Binding-site contacts:
Ligand atom CL2 contacts residue ILE104 of chain 13.A at 3.5 Å.
Ligand atom C1B contacts residue VAL188 of chain 13.A at 4.0 Å (hydrophobic).
Ligand atom C4 contacts residue LEU106 of chain 13.A at 3.9 Å (hydrophobic).
Ligand atom CL1 contacts residue TYR152 of chain 13.A at 3.9 Å.
Ligand atom N2 contacts residue MET221 of chain 13.A at 3.5 Å (h-bond).
Ligand atom C5A contacts residue VAL176 of chain 13.A at 3.5 Å (hydrophobic).
Ligand atom C3C contacts residue TYR152 of chain 13.A at 3.8 Å (hydrophobic).
Ligand atom C3C contacts residue ILE104 of chain 13.A at 3.7 Å (hydrophobic).
Ligand atom C3B contacts residue MET224 of chain 13.A at 3.6 Å (hydrophobic).
Ligand atom C2B contacts residue TYR128 of chain 13.A at 3.9 Å (hydrophobic).
Ligand atom C5 contacts residue TYR128 of chain 13.A at 3.8 Å (hydrophobic).
Ligand atom C2B contacts residue MET224 of chain 13.A at 4.0 Å (hydrophobic).
Ligand atom O1A contacts residue PHE186 of chain 13.A at 3.4 Å.
Ligand atom C3 contacts residue LEU106 of chain 13.A at 3.8 Å (hydrophobic).
Ligand atom C5A contacts residue ALA150 of chain 13.A at 3.5 Å (hydrophobic).
Ligand atom O1 contacts residue MET221 of chain 13.A at 3.5 Å (h-bond).
Ligand atom C2A contacts residue PHE186 of chain 13.A at 3.8 Å (hydrophobic).
Ligand atom O1 contacts residue ILE104 of chain 13.A at 3.4 Å.
Ligand atom CL2 contacts residue TYR128 of chain 13.A at 3.2 Å.
Ligand atom CL2 contacts residue MET224 of chain 13.A at 3.4 Å.
Ligand atom N3A contacts residue ALA24 of chain 13.C at 3.8 Å.
Ligand atom C3B contacts residue PHE186 of chain 13.A at 3.9 Å (hydrophobic).
Ligand atom C5B contacts residue TYR152 of chain 13.A at 3.7 Å (hydrophobic).
Ligand atom C6B contacts residue TYR152 of chain 13.A at 3.9 Å (hydrophobic).
Ligand atom N3A contacts residue PRO174 of chain 13.A at 3.3 Å (h-bond).
Ligand atom N3A contacts residue TYR152 of chain 13.A at 4.0 Å.
Ligand atom C2C contacts residue VAL191 of chain 13.A at 4.0 Å (hydrophobic).
Ligand atom C2A contacts residue TYR152 of chain 13.A at 3.8 Å (hydrophobic).
Ligand atom C1C contacts residue TYR128 of chain 13.A at 3.3 Å (hydrophobic).
Ligand atom C4A contacts residue ALA150 of chain 13.A at 4.0 Å (hydrophobic).
Ligand atom C5A contacts residue PHE186 of chain 13.A at 4.0 Å (hydrophobic).
Ligand atom CL1 contacts residue VAL188 of chain 13.A at 3.7 Å.
Ligand atom O1A contacts residue MET224 of chain 13.A at 3.5 Å (h-bond).
Ligand atom C4A contacts residue PRO174 of chain 13.A at 3.0 Å (hydrophobic).
Ligand atom C4B contacts residue TYR152 of chain 13.A at 3.6 Å (hydrophobic).
Ligand atom CL1 contacts residue LEU25 of chain 13.C at 3.7 Å.
Ligand atom O1B contacts residue VAL188 of chain 13.A at 3.7 Å.
Ligand atom C4B contacts residue PHE186 of chain 13.A at 3.9 Å (hydrophobic).
Ligand atom C4A contacts residue SER175 of chain 13.A at 3.8 Å.
Ligand atom C31 contacts residue LEU106 of chain 13.A at 4.0 Å (hydrophobic).

Sequence of chain 13.C:
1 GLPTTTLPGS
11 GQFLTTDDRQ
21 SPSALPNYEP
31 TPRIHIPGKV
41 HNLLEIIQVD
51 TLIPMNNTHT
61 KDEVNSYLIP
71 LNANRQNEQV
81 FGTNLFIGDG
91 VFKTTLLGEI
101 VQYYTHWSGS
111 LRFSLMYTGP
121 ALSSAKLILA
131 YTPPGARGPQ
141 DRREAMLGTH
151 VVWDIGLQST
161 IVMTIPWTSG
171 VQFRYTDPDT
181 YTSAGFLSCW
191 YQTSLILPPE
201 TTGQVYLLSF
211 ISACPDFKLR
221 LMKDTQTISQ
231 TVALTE

A small-molecule ligand and the protein it binds are described below.
Small molecule (SMILES): Cc1cc(CCCOc2c(Cl)cc(C3=NCCO3)cc2Cl)on1

Sequence of chain 14.C:
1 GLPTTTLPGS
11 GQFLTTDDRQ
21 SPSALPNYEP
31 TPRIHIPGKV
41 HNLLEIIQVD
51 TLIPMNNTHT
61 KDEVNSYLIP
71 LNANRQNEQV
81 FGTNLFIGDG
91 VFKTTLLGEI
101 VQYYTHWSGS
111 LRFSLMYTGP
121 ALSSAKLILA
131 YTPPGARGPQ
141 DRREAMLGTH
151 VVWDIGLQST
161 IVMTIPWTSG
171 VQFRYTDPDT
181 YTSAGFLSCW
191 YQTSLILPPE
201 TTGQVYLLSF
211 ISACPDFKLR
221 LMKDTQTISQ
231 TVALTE

Sequence of chain 13.A:
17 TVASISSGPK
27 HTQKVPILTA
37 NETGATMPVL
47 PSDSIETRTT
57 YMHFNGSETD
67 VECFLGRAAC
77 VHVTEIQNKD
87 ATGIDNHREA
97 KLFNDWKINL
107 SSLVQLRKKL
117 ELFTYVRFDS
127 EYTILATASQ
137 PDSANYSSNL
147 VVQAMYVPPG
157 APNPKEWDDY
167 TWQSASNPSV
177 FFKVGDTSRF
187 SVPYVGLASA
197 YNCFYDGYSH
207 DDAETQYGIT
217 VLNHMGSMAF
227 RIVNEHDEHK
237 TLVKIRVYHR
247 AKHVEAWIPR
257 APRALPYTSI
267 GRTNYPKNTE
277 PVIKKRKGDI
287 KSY